Sequence of chain 1.C:
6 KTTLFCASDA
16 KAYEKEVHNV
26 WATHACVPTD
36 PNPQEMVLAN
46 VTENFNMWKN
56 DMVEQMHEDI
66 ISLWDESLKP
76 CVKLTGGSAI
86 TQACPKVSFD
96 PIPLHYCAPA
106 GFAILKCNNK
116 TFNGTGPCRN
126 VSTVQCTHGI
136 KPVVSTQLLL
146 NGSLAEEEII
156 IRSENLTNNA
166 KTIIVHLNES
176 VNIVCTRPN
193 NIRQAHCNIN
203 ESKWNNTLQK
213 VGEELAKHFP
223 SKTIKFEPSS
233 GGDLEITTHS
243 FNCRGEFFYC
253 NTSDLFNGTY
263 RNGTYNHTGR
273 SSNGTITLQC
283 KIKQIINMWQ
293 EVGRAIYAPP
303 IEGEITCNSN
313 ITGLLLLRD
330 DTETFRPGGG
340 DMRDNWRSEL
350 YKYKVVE

The protein below binds the small molecule below.
Small molecule (SMILES): CC(=O)N[C@@H]1[C@@H](O)[C@H](O)[C@@H](CO)O[C@H]1O

Binding-site contacts:
Ligand atom C7 contacts residue ASN207 of chain 1.C at 2.9 Å.
Ligand atom O6 contacts residue GLU203 of chain 1.C at 2.4 Å (salt-bridge).
Ligand atom C4 contacts residue GLU203 of chain 1.C at 3.9 Å.
Ligand atom O6 contacts residue GLY276 of chain 1.C at 3.4 Å.
Ligand atom C6 contacts residue SER204 of chain 1.C at 3.9 Å.
Ligand atom C3 contacts residue ASN207 of chain 1.C at 3.6 Å.
Ligand atom C1 contacts residue GLU203 of chain 1.C at 3.8 Å.
Ligand atom C8 contacts residue HIS269 of chain 1.C at 4.0 Å.
Ligand atom C6 contacts residue GLU203 of chain 1.C at 3.0 Å.
Ligand atom C4 contacts residue ASN207 of chain 1.C at 4.2 Å.
Ligand atom O7 contacts residue TYR267 of chain 1.C at 3.6 Å (h-bond).
Ligand atom C6 contacts residue GLY276 of chain 1.C at 3.8 Å.
Ligand atom N2 contacts residue ASN207 of chain 1.C at 2.5 Å (h-bond).
Ligand atom O5 contacts residue SER204 of chain 1.C at 3.6 Å.
Ligand atom O6 contacts residue SER273 of chain 1.C at 4.5 Å.
Ligand atom C5 contacts residue ASN207 of chain 1.C at 3.8 Å.
Ligand atom C1 contacts residue ASN207 of chain 1.C at 1.5 Å.
Ligand atom C5 contacts residue SER204 of chain 1.C at 4.0 Å.
Ligand atom C5 contacts residue GLU203 of chain 1.C at 3.5 Å.
Ligand atom C7 contacts residue TYR267 of chain 1.C at 4.4 Å (hydrophobic).
Ligand atom O5 contacts residue GLU203 of chain 1.C at 3.2 Å (salt-bridge).
Ligand atom O7 contacts residue ASN207 of chain 1.C at 3.8 Å.
Ligand atom C8 contacts residue ASN207 of chain 1.C at 2.9 Å.
Ligand atom C2 contacts residue ASN207 of chain 1.C at 2.2 Å.
Ligand atom C1 contacts residue SER204 of chain 1.C at 4.1 Å.
Ligand atom O5 contacts residue ASN207 of chain 1.C at 2.6 Å (h-bond).